The protein below binds the small molecule below.
Small molecule (SMILES): CCCCCCCCCCCC[N+](C)(C)CCCS(=O)(=O)O

Binding-site contacts:
Ligand atom S1 contacts residue GLY222 of chain 14.A at 3.0 Å (h-bond).
Ligand atom C9 contacts residue C151 of chain 14.D at 3.4 Å.
Ligand atom C2 contacts residue TRP374 of chain 14.A at 4.1 Å (hydrophobic).
Ligand atom O1S contacts residue LYS215 of chain 14.A at 2.7 Å (salt-bridge).
Ligand atom O1S contacts residue TRP374 of chain 14.A at 4.3 Å.
Ligand atom C16 contacts residue ASP229 of chain 14.A at 4.3 Å.
Ligand atom O1S contacts residue GLY222 of chain 14.A at 2.3 Å (h-bond).
Ligand atom S1 contacts residue LYS215 of chain 14.A at 4.1 Å.
Ligand atom O2S contacts residue GLY222 of chain 14.A at 3.3 Å (h-bond).
Ligand atom C10 contacts residue C151 of chain 14.D at 3.4 Å.
Ligand atom C6 contacts residue C151 of chain 14.D at 4.2 Å.
Ligand atom O1S contacts residue PHE223 of chain 14.A at 4.5 Å.
Ligand atom S1 contacts residue TRP374 of chain 14.A at 4.0 Å.
Ligand atom O3S contacts residue ARG224 of chain 14.A at 2.9 Å (salt-bridge).
Ligand atom C5 contacts residue C151 of chain 14.D at 4.0 Å.
Ligand atom C1 contacts residue TRP374 of chain 14.A at 3.6 Å (hydrophobic).
Ligand atom C11 contacts residue C151 of chain 14.D at 3.5 Å.
Ligand atom S1 contacts residue ARG224 of chain 14.A at 4.3 Å.
Ligand atom O2S contacts residue ARG224 of chain 14.A at 4.5 Å.
Ligand atom C13 contacts residue C151 of chain 14.D at 4.5 Å.
Ligand atom O3S contacts residue TRP374 of chain 14.A at 3.3 Å.
Ligand atom O3S contacts residue GLY222 of chain 14.A at 2.9 Å (h-bond).
Ligand atom C8 contacts residue C151 of chain 14.D at 3.7 Å.
Ligand atom C3 contacts residue TRP374 of chain 14.A at 4.3 Å (hydrophobic).
Ligand atom C7 contacts residue C151 of chain 14.D at 3.4 Å.
Ligand atom C12 contacts residue C151 of chain 14.D at 3.4 Å.
Ligand atom O3S contacts residue PHE223 of chain 14.A at 3.9 Å.

Sequence of chain 14.A:
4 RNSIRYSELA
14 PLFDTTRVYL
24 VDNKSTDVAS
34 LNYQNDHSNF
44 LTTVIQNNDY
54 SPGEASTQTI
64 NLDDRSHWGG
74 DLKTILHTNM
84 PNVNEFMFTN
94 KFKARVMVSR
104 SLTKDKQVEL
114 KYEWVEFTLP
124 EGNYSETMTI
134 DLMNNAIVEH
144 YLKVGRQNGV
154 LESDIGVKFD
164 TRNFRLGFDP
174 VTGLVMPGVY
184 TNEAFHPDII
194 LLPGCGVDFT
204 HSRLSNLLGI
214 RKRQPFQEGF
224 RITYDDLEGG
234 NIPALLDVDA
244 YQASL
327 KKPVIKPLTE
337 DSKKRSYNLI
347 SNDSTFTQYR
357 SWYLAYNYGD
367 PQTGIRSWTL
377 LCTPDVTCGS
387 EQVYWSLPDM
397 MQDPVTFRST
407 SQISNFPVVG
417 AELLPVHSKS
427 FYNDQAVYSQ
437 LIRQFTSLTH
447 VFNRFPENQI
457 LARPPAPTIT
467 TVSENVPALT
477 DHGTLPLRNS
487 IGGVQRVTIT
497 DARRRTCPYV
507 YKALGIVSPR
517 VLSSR